Sequence of chain 1.B:
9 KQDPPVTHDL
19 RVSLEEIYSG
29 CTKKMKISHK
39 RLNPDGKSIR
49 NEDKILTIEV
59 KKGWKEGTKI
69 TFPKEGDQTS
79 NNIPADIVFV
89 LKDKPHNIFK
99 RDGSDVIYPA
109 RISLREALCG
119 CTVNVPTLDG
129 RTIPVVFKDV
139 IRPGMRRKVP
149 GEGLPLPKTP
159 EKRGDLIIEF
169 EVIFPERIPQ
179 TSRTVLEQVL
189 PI

Binding-site contacts:
Ligand atom CD contacts residue TRP62 of chain 1.B at 3.5 Å (hydrophobic).
Ligand atom CG2 contacts residue THR66 of chain 1.B at 3.7 Å.
Ligand atom O contacts residue LYS67 of chain 1.B at 3.0 Å (salt-bridge).
Ligand atom C contacts residue THR69 of chain 1.B at 3.7 Å.
Ligand atom CD contacts residue LYS156 of chain 1.B at 4.0 Å.
Ligand atom CG2 contacts residue GLY65 of chain 1.B at 3.6 Å.
Ligand atom CG contacts residue PHE70 of chain 1.B at 3.8 Å (hydrophobic).
Ligand atom CG2 contacts residue GLU64 of chain 1.B at 3.4 Å.
Ligand atom CB contacts residue GLU64 of chain 1.B at 4.2 Å.
Ligand atom O contacts residue LYS63 of chain 1.B at 3.2 Å (salt-bridge).
Ligand atom CG2 contacts residue LYS67 of chain 1.B at 4.1 Å.
Ligand atom O contacts residue THR69 of chain 1.B at 3.1 Å (h-bond).
Ligand atom CG1 contacts residue TRP62 of chain 1.B at 3.6 Å (hydrophobic).
Ligand atom N contacts residue LYS67 of chain 1.B at 3.1 Å (salt-bridge).
Ligand atom CD1 contacts residue TRP62 of chain 1.B at 3.6 Å (hydrophobic).
Ligand atom C contacts residue LYS67 of chain 1.B at 4.1 Å.
Ligand atom OE1 contacts residue LYS156 of chain 1.B at 3.2 Å (salt-bridge).
Ligand atom CB contacts residue LYS67 of chain 1.B at 4.2 Å.
Ligand atom CB contacts residue THR69 of chain 1.B at 3.2 Å.
Ligand atom CA contacts residue LYS67 of chain 1.B at 4.1 Å.
Ligand atom CD contacts residue LYS67 of chain 1.B at 4.0 Å.
Ligand atom O contacts residue ILE68 of chain 1.B at 3.6 Å.
Ligand atom OXT contacts residue LYS156 of chain 1.B at 3.7 Å.
Ligand atom CG contacts residue ILE68 of chain 1.B at 3.1 Å (hydrophobic).
Ligand atom OXT contacts residue LYS63 of chain 1.B at 3.6 Å.
Ligand atom N contacts residue THR69 of chain 1.B at 3.2 Å (h-bond).
Ligand atom N contacts residue PHE70 of chain 1.B at 4.0 Å.
Ligand atom C contacts residue LYS63 of chain 1.B at 3.8 Å.
Ligand atom CD contacts residue PHE70 of chain 1.B at 3.6 Å (hydrophobic).
Ligand atom O contacts residue THR66 of chain 1.B at 3.8 Å.
Ligand atom CG2 contacts residue TRP62 of chain 1.B at 3.7 Å (hydrophobic).
Ligand atom CB contacts residue ILE68 of chain 1.B at 3.2 Å (hydrophobic).
Ligand atom CA contacts residue LYS67 of chain 1.B at 3.4 Å.
Ligand atom OE1 contacts residue LYS67 of chain 1.B at 3.4 Å.
Ligand atom O contacts residue LYS67 of chain 1.B at 3.5 Å (salt-bridge).
Ligand atom CB contacts residue PHE70 of chain 1.B at 4.0 Å (hydrophobic).
Ligand atom C contacts residue LYS67 of chain 1.B at 3.8 Å.
Ligand atom OE1 contacts residue TRP62 of chain 1.B at 3.7 Å.
Ligand atom OE2 contacts residue TRP62 of chain 1.B at 3.0 Å (h-bond).
Ligand atom CA contacts residue THR69 of chain 1.B at 3.3 Å.

This small molecule binds to this protein.
Small molecule (SMILES): CC[C@H](C)[C@H](NC(=O)[C@@H](NC(=O)[C@@H]1CCCN1C(=O)CN)[C@@H](C)O)C(=O)N[C@@H](CCC(=O)O)C(=O)N[C@@H](CCC(=O)O)C(=O)N[C@H](C(=O)N[C@@H](CC(=O)O)C(=O)O)C(C)C